This small molecule binds to this protein.
Small molecule (SMILES): COc1cc(Br)c(C(=O)N[C@@H](Cc2cccc(Oc3ccccc3)c2)[C@@H](O)CN(CCc2ccc(Cl)cc2Cl)C(=O)CCN2C(=O)c3ccccc3C2=O)cc1OC

Binding-site contacts:
Ligand atom C12 contacts residue SER130 of chain 2.B at 3.6 Å.
Ligand atom C52 contacts residue TYR100 of chain 2.B at 3.2 Å (hydrophobic).
Ligand atom BR contacts residue GOL1 of chain 2.F at 3.5 Å.
Ligand atom O31 contacts residue ASP126 of chain 2.B at 2.7 Å (salt-bridge).
Ligand atom C30 contacts residue ASP126 of chain 2.B at 3.2 Å.
Ligand atom N1 contacts residue GLY128 of chain 2.B at 2.9 Å (h-bond).
Ligand atom O45 contacts residue TYR83 of chain 2.A at 3.1 Å.
Ligand atom C34 contacts residue GLY40 of chain 2.A at 3.2 Å.
Ligand atom C21 contacts residue GLY128 of chain 2.B at 3.6 Å.
Ligand atom C32 contacts residue TYR83 of chain 2.A at 3.6 Å (hydrophobic).
Ligand atom C3 contacts residue THR129 of chain 2.B at 3.6 Å.
Ligand atom O11 contacts residue SER130 of chain 2.B at 3.1 Å (h-bond).
Ligand atom O13 contacts residue SER130 of chain 2.B at 3.1 Å (h-bond).
Ligand atom C22 contacts residue ASP126 of chain 2.B at 3.5 Å.
Ligand atom C22 contacts residue ASP38 of chain 2.A at 3.5 Å.
Ligand atom C14 contacts residue SER130 of chain 2.B at 3.6 Å.
Ligand atom C34 contacts residue ASP126 of chain 2.B at 3.4 Å.
Ligand atom N48 contacts residue TYR100 of chain 2.B at 3.6 Å (h-bond).
Ligand atom C2 contacts residue SER85 of chain 2.A at 3.5 Å.
Ligand atom C40 contacts residue TYR100 of chain 2.B at 3.2 Å (hydrophobic).
Ligand atom C20 contacts residue ASP38 of chain 2.A at 3.4 Å.
Ligand atom C41 contacts residue TYR100 of chain 2.B at 3.3 Å (hydrophobic).
Ligand atom C40 contacts residue SER210 of chain 2.B at 3.6 Å.
Ligand atom C28 contacts residue THR20 of chain 2.B at 3.4 Å.
Ligand atom O45 contacts residue GLY84 of chain 2.A at 2.8 Å (h-bond).
Ligand atom C47 contacts residue HIS82 of chain 2.A at 3.4 Å.
Ligand atom C18 contacts residue THR20 of chain 2.B at 3.5 Å.
Ligand atom C16 contacts residue GLY128 of chain 2.B at 3.4 Å.
Ligand atom C18 contacts residue SER85 of chain 2.A at 3.6 Å.
Ligand atom C49 contacts residue TYR100 of chain 2.B at 3.3 Å (hydrophobic).
Ligand atom C25 contacts residue SER85 of chain 2.A at 3.6 Å.
Ligand atom C9 contacts residue GLY128 of chain 2.B at 3.3 Å.
Ligand atom O31 contacts residue ASP38 of chain 2.A at 2.6 Å (salt-bridge).
Ligand atom C56 contacts residue ILE37 of chain 2.B at 3.2 Å (hydrophobic).
Ligand atom C51 contacts residue TYR100 of chain 2.B at 3.6 Å (hydrophobic).
Ligand atom O23 contacts residue PHE26 of chain 2.B at 3.5 Å.
Ligand atom C14 contacts residue ALA18 of chain 2.A at 3.3 Å (hydrophobic).
Ligand atom O4 contacts residue SER85 of chain 2.A at 2.6 Å (h-bond).
Ligand atom C20 contacts residue GLY128 of chain 2.B at 3.5 Å.
Ligand atom N1 contacts residue THR129 of chain 2.B at 3.3 Å (h-bond).

Sequence of chain 2.A:
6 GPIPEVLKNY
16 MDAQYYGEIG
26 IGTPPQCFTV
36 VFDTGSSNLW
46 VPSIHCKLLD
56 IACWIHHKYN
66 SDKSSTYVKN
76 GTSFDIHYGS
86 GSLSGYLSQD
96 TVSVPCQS

Sequence of chain 2.B:
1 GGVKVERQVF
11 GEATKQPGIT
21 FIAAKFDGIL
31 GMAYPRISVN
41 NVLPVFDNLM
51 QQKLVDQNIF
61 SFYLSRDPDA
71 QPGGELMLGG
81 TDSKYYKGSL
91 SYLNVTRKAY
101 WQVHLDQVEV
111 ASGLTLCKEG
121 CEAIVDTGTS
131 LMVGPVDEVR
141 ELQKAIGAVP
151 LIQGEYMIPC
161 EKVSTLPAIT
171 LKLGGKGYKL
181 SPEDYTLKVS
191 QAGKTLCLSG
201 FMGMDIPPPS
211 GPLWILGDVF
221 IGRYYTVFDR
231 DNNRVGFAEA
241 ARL